Sequence of chain 1.C:
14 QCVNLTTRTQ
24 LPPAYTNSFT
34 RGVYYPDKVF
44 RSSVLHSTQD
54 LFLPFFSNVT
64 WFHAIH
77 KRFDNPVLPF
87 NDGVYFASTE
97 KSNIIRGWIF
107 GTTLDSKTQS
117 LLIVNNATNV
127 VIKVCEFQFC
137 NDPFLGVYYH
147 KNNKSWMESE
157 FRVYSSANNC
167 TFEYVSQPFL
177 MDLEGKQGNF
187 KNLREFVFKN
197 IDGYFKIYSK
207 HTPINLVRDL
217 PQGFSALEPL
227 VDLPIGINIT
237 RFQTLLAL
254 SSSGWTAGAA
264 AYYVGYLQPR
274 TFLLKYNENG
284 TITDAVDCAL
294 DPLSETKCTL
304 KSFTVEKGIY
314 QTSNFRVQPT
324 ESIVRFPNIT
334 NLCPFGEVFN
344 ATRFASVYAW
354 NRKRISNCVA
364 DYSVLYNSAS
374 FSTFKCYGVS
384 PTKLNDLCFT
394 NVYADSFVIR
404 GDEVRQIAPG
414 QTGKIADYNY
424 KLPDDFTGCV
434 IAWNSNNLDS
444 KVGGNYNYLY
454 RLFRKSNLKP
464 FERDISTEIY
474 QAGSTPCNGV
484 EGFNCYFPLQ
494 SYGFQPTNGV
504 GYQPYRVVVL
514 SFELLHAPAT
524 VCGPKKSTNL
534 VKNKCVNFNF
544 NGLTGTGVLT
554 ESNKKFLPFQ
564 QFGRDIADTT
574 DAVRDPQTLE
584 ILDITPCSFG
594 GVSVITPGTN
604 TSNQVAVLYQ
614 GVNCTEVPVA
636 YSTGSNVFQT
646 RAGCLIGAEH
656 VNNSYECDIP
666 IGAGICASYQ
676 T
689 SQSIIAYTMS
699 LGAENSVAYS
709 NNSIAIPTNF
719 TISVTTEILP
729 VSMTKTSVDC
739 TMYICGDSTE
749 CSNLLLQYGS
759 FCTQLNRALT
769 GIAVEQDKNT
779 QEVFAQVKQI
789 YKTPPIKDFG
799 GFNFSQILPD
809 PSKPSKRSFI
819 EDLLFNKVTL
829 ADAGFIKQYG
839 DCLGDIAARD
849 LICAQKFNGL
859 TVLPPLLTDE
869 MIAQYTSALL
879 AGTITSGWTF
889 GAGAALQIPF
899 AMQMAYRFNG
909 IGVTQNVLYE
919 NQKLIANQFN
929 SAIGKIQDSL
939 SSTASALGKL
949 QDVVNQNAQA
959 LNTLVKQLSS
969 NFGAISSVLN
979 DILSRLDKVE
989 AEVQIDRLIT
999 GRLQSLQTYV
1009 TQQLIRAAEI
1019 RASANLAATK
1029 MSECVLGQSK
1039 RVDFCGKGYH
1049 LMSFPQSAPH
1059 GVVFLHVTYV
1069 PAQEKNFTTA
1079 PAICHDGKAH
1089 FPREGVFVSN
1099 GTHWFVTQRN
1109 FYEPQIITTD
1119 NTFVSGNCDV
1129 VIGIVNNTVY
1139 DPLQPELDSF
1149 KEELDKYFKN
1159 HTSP

The small molecule below binds the protein below.
Small molecule (SMILES): CC(=O)N[C@@H]1[C@@H](O)[C@H](O)[C@@H](CO)O[C@H]1O

Binding-site contacts:
Ligand atom C3 contacts residue ASN61 of chain 1.C at 3.9 Å.
Ligand atom C7 contacts residue ASN61 of chain 1.C at 3.5 Å.
Ligand atom N2 contacts residue ASN61 of chain 1.C at 3.0 Å (h-bond).
Ligand atom C4 contacts residue ASN61 of chain 1.C at 4.4 Å.
Ligand atom C1 contacts residue ASN61 of chain 1.C at 1.6 Å.
Ligand atom C2 contacts residue ASN61 of chain 1.C at 2.5 Å.
Ligand atom O7 contacts residue ASN61 of chain 1.C at 3.5 Å (h-bond).
Ligand atom C5 contacts residue ASN61 of chain 1.C at 4.0 Å.
Ligand atom O5 contacts residue ASN61 of chain 1.C at 2.6 Å (h-bond).